Sequence of chain 1.A:
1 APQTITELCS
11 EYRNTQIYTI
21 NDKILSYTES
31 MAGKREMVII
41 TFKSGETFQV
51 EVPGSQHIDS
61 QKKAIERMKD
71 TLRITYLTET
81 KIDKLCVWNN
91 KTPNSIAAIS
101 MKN

The small molecule below binds the protein below.
Small molecule (SMILES): O=C(NC(CN1CCOCC1)CN1CCOCC1)c1cc(O[C@H]2O[C@H](CO)[C@H](O)[C@H](O)[C@H]2O)cc([N+](=O)[O-])c1

Binding-site contacts:
Ligand atom C5 contacts residue TRP88 of chain 1.E at 3.9 Å (hydrophobic).
Ligand atom C3 contacts residue TRP88 of chain 1.E at 3.7 Å (hydrophobic).
Ligand atom O16 contacts residue ALA32 of chain 1.A at 3.8 Å.
Ligand atom O3 contacts residue TRP88 of chain 1.E at 3.8 Å.
Ligand atom C4 contacts residue GLU51 of chain 1.E at 3.5 Å.
Ligand atom C8 contacts residue TRP88 of chain 1.E at 3.9 Å (hydrophobic).
Ligand atom O4 contacts residue LYS91 of chain 1.E at 3.0 Å (salt-bridge).
Ligand atom C2 contacts residue LYS91 of chain 1.E at 3.8 Å.
Ligand atom O16 contacts residue TRP88 of chain 1.E at 3.5 Å.
Ligand atom O4 contacts residue GLN56 of chain 1.E at 3.3 Å.
Ligand atom O3 contacts residue ASN90 of chain 1.E at 2.6 Å (h-bond).
Ligand atom C6 contacts residue GLN56 of chain 1.E at 3.9 Å.
Ligand atom O16 contacts residue GLN61 of chain 1.E at 3.5 Å (h-bond).
Ligand atom O6 contacts residue GLN61 of chain 1.E at 2.9 Å (h-bond).
Ligand atom O16 contacts residue GLY33 of chain 1.A at 2.8 Å (h-bond).
Ligand atom C3 contacts residue ASN90 of chain 1.E at 3.6 Å.
Ligand atom O15 contacts residue TYR12 of chain 1.E at 3.7 Å.
Ligand atom O6 contacts residue HIS57 of chain 1.E at 3.6 Å.
Ligand atom O5 contacts residue GLN56 of chain 1.E at 3.7 Å.
Ligand atom O15 contacts residue GLY33 of chain 1.A at 3.2 Å.
Ligand atom O1 contacts residue TRP88 of chain 1.E at 3.7 Å.
Ligand atom C7 contacts residue TRP88 of chain 1.E at 4.1 Å (hydrophobic).
Ligand atom C4 contacts residue GLN56 of chain 1.E at 4.3 Å.
Ligand atom O16 contacts residue TYR12 of chain 1.E at 3.9 Å.
Ligand atom O3 contacts residue LYS91 of chain 1.E at 2.7 Å (salt-bridge).
Ligand atom C2 contacts residue ASN90 of chain 1.E at 3.8 Å.
Ligand atom O6 contacts residue GLN56 of chain 1.E at 4.1 Å.
Ligand atom O3 contacts residue GLU51 of chain 1.E at 4.0 Å.
Ligand atom C4 contacts residue LYS91 of chain 1.E at 3.8 Å.
Ligand atom C6 contacts residue TRP88 of chain 1.E at 3.8 Å (hydrophobic).
Ligand atom N14 contacts residue TYR12 of chain 1.E at 3.8 Å.
Ligand atom N14 contacts residue GLY33 of chain 1.A at 3.5 Å (h-bond).
Ligand atom C6 contacts residue HIS57 of chain 1.E at 3.5 Å.
Ligand atom C5 contacts residue GLN56 of chain 1.E at 4.2 Å.
Ligand atom O6 contacts residue TRP88 of chain 1.E at 3.6 Å.
Ligand atom C4 contacts residue TRP88 of chain 1.E at 3.7 Å (hydrophobic).
Ligand atom O2 contacts residue ASN90 of chain 1.E at 2.6 Å (h-bond).
Ligand atom O4 contacts residue GLU51 of chain 1.E at 2.8 Å (salt-bridge).
Ligand atom C6 contacts residue GLN61 of chain 1.E at 4.0 Å.
Ligand atom C3 contacts residue LYS91 of chain 1.E at 3.5 Å.

Sequence of chain 1.E:
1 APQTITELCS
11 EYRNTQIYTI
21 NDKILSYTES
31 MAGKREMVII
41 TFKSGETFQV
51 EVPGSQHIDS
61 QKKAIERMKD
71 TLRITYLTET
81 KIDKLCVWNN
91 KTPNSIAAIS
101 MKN